Binding-site contacts:
Ligand atom C2 contacts residue SER218 of chain 2.A at 4.0 Å.
Ligand atom O3 contacts residue TRP221 of chain 2.A at 3.7 Å.
Ligand atom C7 contacts residue PRO220 of chain 2.A at 4.5 Å (hydrophobic).
Ligand atom N2 contacts residue TRP221 of chain 2.A at 4.5 Å.
Ligand atom C1 contacts residue SER218 of chain 2.A at 3.8 Å.
Ligand atom C2 contacts residue TRP221 of chain 2.A at 4.0 Å (hydrophobic).
Ligand atom C8 contacts residue VAL243 of chain 1.A at 4.5 Å (hydrophobic).
Ligand atom C7 contacts residue TRP221 of chain 2.A at 4.0 Å (hydrophobic).
Ligand atom C8 contacts residue ILE241 of chain 1.A at 3.8 Å (hydrophobic).
Ligand atom N2 contacts residue SER218 of chain 2.A at 3.0 Å (h-bond).
Ligand atom C8 contacts residue THR186 of chain 2.A at 4.0 Å.
Ligand atom O6 contacts residue THR166 of chain 1.A at 3.8 Å.
Ligand atom C6 contacts residue THR166 of chain 1.A at 3.6 Å.
Ligand atom C3 contacts residue TRP221 of chain 2.A at 4.4 Å (hydrophobic).
Ligand atom O7 contacts residue PRO220 of chain 2.A at 3.5 Å.
Ligand atom C7 contacts residue ASN164 of chain 1.A at 4.0 Å.
Ligand atom C3 contacts residue SER218 of chain 2.A at 4.4 Å.
Ligand atom C8 contacts residue THR166 of chain 1.A at 3.5 Å.
Ligand atom C8 contacts residue SER218 of chain 2.A at 3.5 Å.
Ligand atom O2 contacts residue TRP221 of chain 2.A at 3.5 Å.
Ligand atom O7 contacts residue TRP221 of chain 2.A at 2.8 Å (h-bond).
Ligand atom O7 contacts residue ASN164 of chain 1.A at 3.8 Å.
Ligand atom N2 contacts residue ASN164 of chain 1.A at 4.0 Å.
Ligand atom O7 contacts residue ARG219 of chain 2.A at 4.1 Å.
Ligand atom C4 contacts residue TRP221 of chain 2.A at 4.3 Å (hydrophobic).
Ligand atom O5 contacts residue ASN164 of chain 1.A at 3.4 Å (h-bond).
Ligand atom C7 contacts residue SER218 of chain 2.A at 3.7 Å.
Ligand atom C1 contacts residue ASN164 of chain 1.A at 2.9 Å.
Ligand atom C2 contacts residue ASN164 of chain 1.A at 3.6 Å.

Sequence of chain 1.A:
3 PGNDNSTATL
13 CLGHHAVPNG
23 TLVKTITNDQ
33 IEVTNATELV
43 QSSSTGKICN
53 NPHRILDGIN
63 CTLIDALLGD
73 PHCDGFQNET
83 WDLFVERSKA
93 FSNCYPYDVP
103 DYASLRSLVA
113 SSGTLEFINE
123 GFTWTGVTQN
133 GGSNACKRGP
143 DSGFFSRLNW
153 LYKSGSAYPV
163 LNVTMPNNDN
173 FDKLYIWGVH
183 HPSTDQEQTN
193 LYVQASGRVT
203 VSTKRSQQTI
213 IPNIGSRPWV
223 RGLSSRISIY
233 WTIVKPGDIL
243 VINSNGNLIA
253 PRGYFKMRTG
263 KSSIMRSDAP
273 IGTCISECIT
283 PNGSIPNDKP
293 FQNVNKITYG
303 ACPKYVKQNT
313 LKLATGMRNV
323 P

Sequence of chain 2.A:
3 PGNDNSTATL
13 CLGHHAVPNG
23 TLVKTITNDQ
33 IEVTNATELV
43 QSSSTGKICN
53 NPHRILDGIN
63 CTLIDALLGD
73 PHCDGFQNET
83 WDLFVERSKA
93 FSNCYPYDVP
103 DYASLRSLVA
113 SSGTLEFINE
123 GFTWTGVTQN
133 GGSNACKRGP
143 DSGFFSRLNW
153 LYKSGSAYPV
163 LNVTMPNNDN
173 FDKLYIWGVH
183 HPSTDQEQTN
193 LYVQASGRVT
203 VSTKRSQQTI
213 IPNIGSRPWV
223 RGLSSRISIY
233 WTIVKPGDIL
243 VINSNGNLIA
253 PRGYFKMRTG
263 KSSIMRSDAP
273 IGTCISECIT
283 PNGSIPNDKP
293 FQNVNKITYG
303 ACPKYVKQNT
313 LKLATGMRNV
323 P

This protein binds this small molecule.
Small molecule (SMILES): CC(=O)N[C@H]1[C@H](O[C@H]2[C@H](O)[C@@H](NC(C)=O)CO[C@@H]2CO)O[C@H](CO)[C@@H](O[C@@H]2O[C@H](CO)[C@@H](O)[C@H](O)[C@@H]2O)[C@@H]1O